The small molecule below binds the protein below.
Small molecule (SMILES): CC(=O)N[C@@H]1[C@@H](O)[C@H](O)[C@@H](CO)O[C@H]1O

Binding-site contacts:
Ligand atom O7 contacts residue ASP101 of chain 1.D at 4.4 Å.
Ligand atom C6 contacts residue SER15 of chain 1.D at 3.3 Å.
Ligand atom O5 contacts residue GLU98 of chain 1.D at 3.4 Å (salt-bridge).
Ligand atom C5 contacts residue SER15 of chain 1.D at 3.5 Å.
Ligand atom N2 contacts residue ASN13 of chain 1.D at 2.9 Å (h-bond).
Ligand atom C5 contacts residue ASN13 of chain 1.D at 3.6 Å.
Ligand atom C6 contacts residue SER16 of chain 1.D at 4.4 Å.
Ligand atom C7 contacts residue ASN13 of chain 1.D at 3.5 Å.
Ligand atom O6 contacts residue LYS17 of chain 1.D at 4.2 Å.
Ligand atom O7 contacts residue GLY99 of chain 1.D at 3.6 Å.
Ligand atom O7 contacts residue ASP100 of chain 1.D at 4.3 Å.
Ligand atom C1 contacts residue GLU98 of chain 1.D at 4.3 Å.
Ligand atom O7 contacts residue ASN13 of chain 1.D at 3.6 Å (h-bond).
Ligand atom C6 contacts residue GLU98 of chain 1.D at 3.2 Å.
Ligand atom O7 contacts residue GLU98 of chain 1.D at 3.4 Å (salt-bridge).
Ligand atom C6 contacts residue LYS17 of chain 1.D at 4.1 Å.
Ligand atom O5 contacts residue ASN13 of chain 1.D at 2.3 Å (h-bond).
Ligand atom C4 contacts residue GLU98 of chain 1.D at 4.2 Å.
Ligand atom C1 contacts residue ASN13 of chain 1.D at 1.4 Å.
Ligand atom C2 contacts residue GLU98 of chain 1.D at 4.4 Å.
Ligand atom C2 contacts residue ASN13 of chain 1.D at 2.4 Å.
Ligand atom O5 contacts residue SER15 of chain 1.D at 3.4 Å (h-bond).
Ligand atom O5 contacts residue SER16 of chain 1.D at 4.2 Å.
Ligand atom C1 contacts residue SER15 of chain 1.D at 4.2 Å.
Ligand atom O6 contacts residue GLU98 of chain 1.D at 3.0 Å (salt-bridge).
Ligand atom C3 contacts residue ASN13 of chain 1.D at 3.8 Å.
Ligand atom C4 contacts residue ASN13 of chain 1.D at 4.2 Å.
Ligand atom O3 contacts residue GLY99 of chain 1.D at 4.5 Å.
Ligand atom C5 contacts residue GLU98 of chain 1.D at 4.0 Å.

Sequence of chain 1.D:
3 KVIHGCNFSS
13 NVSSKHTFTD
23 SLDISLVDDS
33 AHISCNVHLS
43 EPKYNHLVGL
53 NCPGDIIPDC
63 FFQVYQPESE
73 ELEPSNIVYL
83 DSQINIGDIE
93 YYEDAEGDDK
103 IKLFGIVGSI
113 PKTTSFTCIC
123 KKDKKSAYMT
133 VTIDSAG